A protein and the small-molecule ligand that binds it are described below.
Small molecule (SMILES): O=C([O-])C(=O)[O-]

Binding-site contacts:
Ligand atom C2 contacts residue GLU188 of chain 1.C at 3.7 Å.
Ligand atom C1 contacts residue GLY211 of chain 1.C at 3.9 Å.
Ligand atom O2 contacts residue MET276 of chain 1.C at 4.2 Å.
Ligand atom O4 contacts residue GLU188 of chain 1.C at 3.2 Å (salt-bridge).
Ligand atom O4 contacts residue LYS186 of chain 1.C at 2.7 Å (salt-bridge).
Ligand atom O4 contacts residue ALA209 of chain 1.C at 4.4 Å.
Ligand atom C2 contacts residue THR244 of chain 1.C at 4.2 Å.
Ligand atom O1 contacts residue ASP212 of chain 1.C at 3.9 Å.
Ligand atom O2 contacts residue LYS186 of chain 1.C at 3.5 Å (salt-bridge).
Ligand atom C1 contacts residue ALA209 of chain 1.C at 3.5 Å (hydrophobic).
Ligand atom O3 contacts residue GLU188 of chain 1.C at 2.7 Å (salt-bridge).
Ligand atom O2 contacts residue THR244 of chain 1.C at 3.8 Å.
Ligand atom O3 contacts residue ALA209 of chain 1.C at 3.9 Å.
Ligand atom O3 contacts residue ASP212 of chain 1.C at 2.7 Å (salt-bridge).
Ligand atom O4 contacts residue MG1 of chain 1.T at 2.1 Å.
Ligand atom C1 contacts residue GLU188 of chain 1.C at 3.4 Å.
Ligand atom O3 contacts residue GLY211 of chain 1.C at 4.0 Å.
Ligand atom O2 contacts residue MET207 of chain 1.C at 4.1 Å.
Ligand atom O3 contacts residue MG1 of chain 1.T at 2.0 Å.
Ligand atom C1 contacts residue ASP212 of chain 1.C at 3.8 Å.
Ligand atom O2 contacts residue ALA209 of chain 1.C at 4.0 Å.
Ligand atom O1 contacts residue THR244 of chain 1.C at 2.7 Å (h-bond).
Ligand atom O1 contacts residue ALA209 of chain 1.C at 3.3 Å.
Ligand atom O1 contacts residue GLU188 of chain 1.C at 4.5 Å.
Ligand atom C2 contacts residue LYS186 of chain 1.C at 3.4 Å.
Ligand atom O2 contacts residue ARG87 of chain 1.C at 4.0 Å.
Ligand atom C1 contacts residue THR244 of chain 1.C at 3.8 Å.
Ligand atom O1 contacts residue ARG210 of chain 1.C at 3.5 Å (salt-bridge).
Ligand atom O4 contacts residue ASP212 of chain 1.C at 4.0 Å.
Ligand atom O1 contacts residue GLY211 of chain 1.C at 2.9 Å (h-bond).
Ligand atom O1 contacts residue MG1 of chain 1.T at 4.0 Å.
Ligand atom C1 contacts residue MG1 of chain 1.T at 2.8 Å.
Ligand atom O2 contacts residue MG1 of chain 1.T at 4.1 Å.
Ligand atom C2 contacts residue MG1 of chain 1.T at 2.9 Å.
Ligand atom C2 contacts residue ALA209 of chain 1.C at 3.8 Å (hydrophobic).
Ligand atom O4 contacts residue ARG87 of chain 1.C at 4.5 Å.

Sequence of chain 1.C:
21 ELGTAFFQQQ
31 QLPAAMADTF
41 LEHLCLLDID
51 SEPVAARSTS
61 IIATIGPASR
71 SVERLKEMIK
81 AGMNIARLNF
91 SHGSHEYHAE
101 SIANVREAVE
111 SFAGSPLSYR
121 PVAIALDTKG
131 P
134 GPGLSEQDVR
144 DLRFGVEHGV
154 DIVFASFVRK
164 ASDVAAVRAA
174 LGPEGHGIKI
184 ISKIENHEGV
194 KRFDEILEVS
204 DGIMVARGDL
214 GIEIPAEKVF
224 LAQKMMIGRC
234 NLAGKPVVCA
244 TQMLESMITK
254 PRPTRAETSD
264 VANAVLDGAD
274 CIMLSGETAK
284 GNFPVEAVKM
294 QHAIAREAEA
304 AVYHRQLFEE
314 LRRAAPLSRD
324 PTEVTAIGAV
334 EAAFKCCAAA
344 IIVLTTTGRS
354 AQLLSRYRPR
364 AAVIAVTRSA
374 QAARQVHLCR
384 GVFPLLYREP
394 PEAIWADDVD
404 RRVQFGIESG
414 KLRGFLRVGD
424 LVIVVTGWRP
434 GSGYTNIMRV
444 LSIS